This small molecule binds to this protein.
Small molecule (SMILES): CC(=O)N[C@@H]1[C@@H](O)[C@H](O)[C@@H](CO)O[C@H]1O

Binding-site contacts:
Ligand atom C4 contacts residue ASN709 of chain 1.B at 4.2 Å.
Ligand atom C7 contacts residue ASN709 of chain 1.B at 3.2 Å.
Ligand atom C2 contacts residue ASP796 of chain 1.C at 4.4 Å.
Ligand atom C5 contacts residue ASN709 of chain 1.B at 3.7 Å.
Ligand atom O5 contacts residue ASP796 of chain 1.C at 3.7 Å.
Ligand atom C8 contacts residue ASN709 of chain 1.B at 4.4 Å.
Ligand atom C3 contacts residue ASN709 of chain 1.B at 3.8 Å.
Ligand atom O7 contacts residue ASN709 of chain 1.B at 3.2 Å (h-bond).
Ligand atom C8 contacts residue ILE1130 of chain 1.B at 4.3 Å (hydrophobic).
Ligand atom C1 contacts residue ASN709 of chain 1.B at 1.4 Å.
Ligand atom C8 contacts residue GLY1131 of chain 1.B at 3.7 Å.
Ligand atom O7 contacts residue ASP796 of chain 1.C at 4.3 Å.
Ligand atom N2 contacts residue ASN709 of chain 1.B at 2.9 Å (h-bond).
Ligand atom O6 contacts residue ASP796 of chain 1.C at 4.2 Å.
Ligand atom C2 contacts residue ASN709 of chain 1.B at 2.5 Å.
Ligand atom O5 contacts residue ASN709 of chain 1.B at 2.4 Å (h-bond).
Ligand atom C1 contacts residue ASP796 of chain 1.C at 4.0 Å.

Sequence of chain 1.B:
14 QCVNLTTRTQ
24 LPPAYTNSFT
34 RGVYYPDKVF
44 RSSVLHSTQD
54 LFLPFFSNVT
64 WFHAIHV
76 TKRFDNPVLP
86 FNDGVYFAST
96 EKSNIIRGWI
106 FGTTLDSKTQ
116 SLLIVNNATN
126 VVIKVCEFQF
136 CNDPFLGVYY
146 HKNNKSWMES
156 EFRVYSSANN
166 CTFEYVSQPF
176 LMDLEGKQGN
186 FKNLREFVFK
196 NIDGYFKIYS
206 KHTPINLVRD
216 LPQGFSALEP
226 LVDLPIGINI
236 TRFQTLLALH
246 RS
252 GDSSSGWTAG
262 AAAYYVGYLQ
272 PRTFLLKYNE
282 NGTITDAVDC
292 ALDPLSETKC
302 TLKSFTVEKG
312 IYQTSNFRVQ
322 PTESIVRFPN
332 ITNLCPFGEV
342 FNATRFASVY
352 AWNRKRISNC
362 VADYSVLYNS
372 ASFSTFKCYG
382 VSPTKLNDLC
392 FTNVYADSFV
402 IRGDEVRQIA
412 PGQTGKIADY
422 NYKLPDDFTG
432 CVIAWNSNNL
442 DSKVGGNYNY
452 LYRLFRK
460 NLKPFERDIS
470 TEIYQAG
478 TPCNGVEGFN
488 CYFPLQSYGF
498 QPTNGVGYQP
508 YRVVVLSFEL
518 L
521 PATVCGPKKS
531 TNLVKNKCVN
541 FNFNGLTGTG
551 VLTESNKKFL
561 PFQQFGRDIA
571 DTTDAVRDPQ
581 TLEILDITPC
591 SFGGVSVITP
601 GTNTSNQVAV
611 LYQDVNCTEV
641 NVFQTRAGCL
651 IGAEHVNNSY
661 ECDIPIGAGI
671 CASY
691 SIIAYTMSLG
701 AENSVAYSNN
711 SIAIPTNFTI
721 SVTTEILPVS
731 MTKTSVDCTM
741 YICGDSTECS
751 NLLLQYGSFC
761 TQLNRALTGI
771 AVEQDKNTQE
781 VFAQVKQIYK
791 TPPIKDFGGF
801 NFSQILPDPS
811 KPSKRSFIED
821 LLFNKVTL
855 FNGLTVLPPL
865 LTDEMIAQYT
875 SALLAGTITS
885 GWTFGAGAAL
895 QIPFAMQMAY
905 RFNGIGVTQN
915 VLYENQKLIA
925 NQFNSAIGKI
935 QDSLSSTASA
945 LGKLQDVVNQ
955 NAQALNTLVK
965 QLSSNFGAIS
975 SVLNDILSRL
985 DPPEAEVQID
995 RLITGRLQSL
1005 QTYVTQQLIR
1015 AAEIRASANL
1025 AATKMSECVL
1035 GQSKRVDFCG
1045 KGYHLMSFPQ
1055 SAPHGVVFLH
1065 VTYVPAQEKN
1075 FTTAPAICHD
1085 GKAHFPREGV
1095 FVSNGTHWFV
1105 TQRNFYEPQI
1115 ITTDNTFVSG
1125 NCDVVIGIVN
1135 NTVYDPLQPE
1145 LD

Sequence of chain 1.C:
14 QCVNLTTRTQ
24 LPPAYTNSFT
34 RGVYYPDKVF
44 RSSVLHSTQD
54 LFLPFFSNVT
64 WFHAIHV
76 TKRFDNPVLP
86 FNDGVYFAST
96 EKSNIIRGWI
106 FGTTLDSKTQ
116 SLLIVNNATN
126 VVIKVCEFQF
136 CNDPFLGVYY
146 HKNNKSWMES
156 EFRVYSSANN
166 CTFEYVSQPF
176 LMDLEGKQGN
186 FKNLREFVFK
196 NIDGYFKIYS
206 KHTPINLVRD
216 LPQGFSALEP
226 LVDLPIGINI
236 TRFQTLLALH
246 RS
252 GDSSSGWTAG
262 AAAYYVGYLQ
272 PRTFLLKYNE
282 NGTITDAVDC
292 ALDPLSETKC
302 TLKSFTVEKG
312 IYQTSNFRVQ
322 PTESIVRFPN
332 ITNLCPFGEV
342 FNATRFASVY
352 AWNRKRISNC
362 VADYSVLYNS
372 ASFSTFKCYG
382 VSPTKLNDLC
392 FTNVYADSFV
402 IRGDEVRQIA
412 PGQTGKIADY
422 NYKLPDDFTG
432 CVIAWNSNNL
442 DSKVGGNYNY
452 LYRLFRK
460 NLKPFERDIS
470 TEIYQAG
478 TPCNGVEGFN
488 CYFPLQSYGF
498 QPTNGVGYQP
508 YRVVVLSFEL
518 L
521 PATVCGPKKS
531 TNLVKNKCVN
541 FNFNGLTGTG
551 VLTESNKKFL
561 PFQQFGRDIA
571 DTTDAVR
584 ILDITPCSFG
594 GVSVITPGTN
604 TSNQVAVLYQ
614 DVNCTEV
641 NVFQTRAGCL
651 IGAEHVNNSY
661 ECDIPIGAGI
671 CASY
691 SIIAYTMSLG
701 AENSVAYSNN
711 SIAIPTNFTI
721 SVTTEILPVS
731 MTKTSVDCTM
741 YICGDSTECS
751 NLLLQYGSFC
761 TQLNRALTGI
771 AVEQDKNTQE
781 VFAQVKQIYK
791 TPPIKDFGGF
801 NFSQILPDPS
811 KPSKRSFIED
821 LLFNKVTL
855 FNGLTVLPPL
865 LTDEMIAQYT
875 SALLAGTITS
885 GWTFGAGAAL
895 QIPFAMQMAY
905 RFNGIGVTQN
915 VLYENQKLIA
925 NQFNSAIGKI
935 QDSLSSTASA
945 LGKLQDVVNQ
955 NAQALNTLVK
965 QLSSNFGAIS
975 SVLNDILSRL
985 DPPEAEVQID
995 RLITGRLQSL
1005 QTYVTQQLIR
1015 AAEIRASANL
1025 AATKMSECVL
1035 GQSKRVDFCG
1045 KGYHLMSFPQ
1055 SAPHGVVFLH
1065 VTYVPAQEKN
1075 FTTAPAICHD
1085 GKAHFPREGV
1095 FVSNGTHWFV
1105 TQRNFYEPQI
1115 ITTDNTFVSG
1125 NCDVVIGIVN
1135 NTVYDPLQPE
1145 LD